Binding-site contacts:
Ligand atom C1 contacts residue THR120 of chain 1.D at 3.5 Å.
Ligand atom O5 contacts residue THR120 of chain 1.D at 3.4 Å (h-bond).
Ligand atom C5 contacts residue THR120 of chain 1.D at 3.4 Å.
Ligand atom C1 contacts residue ASN118 of chain 1.D at 1.4 Å.
Ligand atom C8 contacts residue SER158 of chain 1.D at 3.6 Å.
Ligand atom C7 contacts residue ASN118 of chain 1.D at 3.3 Å.
Ligand atom C5 contacts residue ASN118 of chain 1.D at 3.7 Å.
Ligand atom C3 contacts residue ASN118 of chain 1.D at 3.8 Å.
Ligand atom O7 contacts residue ASN118 of chain 1.D at 3.2 Å (h-bond).
Ligand atom O7 contacts residue LEU161 of chain 1.D at 4.5 Å.
Ligand atom O6 contacts residue PRO122 of chain 1.D at 3.9 Å.
Ligand atom O5 contacts residue ASN118 of chain 1.D at 2.4 Å (h-bond).
Ligand atom C8 contacts residue ASN118 of chain 1.D at 4.4 Å.
Ligand atom N2 contacts residue ASN118 of chain 1.D at 2.9 Å (h-bond).
Ligand atom C8 contacts residue LEU161 of chain 1.D at 3.8 Å (hydrophobic).
Ligand atom C4 contacts residue ASN118 of chain 1.D at 4.2 Å.
Ligand atom O6 contacts residue GLY121 of chain 1.D at 4.1 Å.
Ligand atom C2 contacts residue ASN118 of chain 1.D at 2.5 Å.
Ligand atom O7 contacts residue HIS220 of chain 1.D at 3.6 Å (h-bond).
Ligand atom O6 contacts residue THR120 of chain 1.D at 3.5 Å (h-bond).
Ligand atom C6 contacts residue THR120 of chain 1.D at 4.0 Å.

Sequence of chain 1.D:
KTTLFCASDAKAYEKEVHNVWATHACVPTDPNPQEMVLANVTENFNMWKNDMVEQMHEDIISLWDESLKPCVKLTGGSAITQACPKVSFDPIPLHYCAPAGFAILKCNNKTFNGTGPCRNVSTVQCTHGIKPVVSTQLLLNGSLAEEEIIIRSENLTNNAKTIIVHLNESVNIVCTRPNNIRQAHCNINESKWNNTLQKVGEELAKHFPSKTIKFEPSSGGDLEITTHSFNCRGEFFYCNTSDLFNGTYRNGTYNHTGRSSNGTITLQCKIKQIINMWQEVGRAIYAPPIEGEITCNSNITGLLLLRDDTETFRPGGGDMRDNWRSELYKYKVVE

This protein binds this small molecule.
Small molecule (SMILES): CC(=O)N[C@@H]1[C@@H](O)[C@H](O)[C@@H](CO)O[C@H]1O